A small-molecule ligand and the protein it binds are described below.
Small molecule (SMILES): Nc1nc2ncc(CO[P](=O)(O)OP(=O)(O)O)nc2c(=O)[nH]1

Sequence of chain 1.A:
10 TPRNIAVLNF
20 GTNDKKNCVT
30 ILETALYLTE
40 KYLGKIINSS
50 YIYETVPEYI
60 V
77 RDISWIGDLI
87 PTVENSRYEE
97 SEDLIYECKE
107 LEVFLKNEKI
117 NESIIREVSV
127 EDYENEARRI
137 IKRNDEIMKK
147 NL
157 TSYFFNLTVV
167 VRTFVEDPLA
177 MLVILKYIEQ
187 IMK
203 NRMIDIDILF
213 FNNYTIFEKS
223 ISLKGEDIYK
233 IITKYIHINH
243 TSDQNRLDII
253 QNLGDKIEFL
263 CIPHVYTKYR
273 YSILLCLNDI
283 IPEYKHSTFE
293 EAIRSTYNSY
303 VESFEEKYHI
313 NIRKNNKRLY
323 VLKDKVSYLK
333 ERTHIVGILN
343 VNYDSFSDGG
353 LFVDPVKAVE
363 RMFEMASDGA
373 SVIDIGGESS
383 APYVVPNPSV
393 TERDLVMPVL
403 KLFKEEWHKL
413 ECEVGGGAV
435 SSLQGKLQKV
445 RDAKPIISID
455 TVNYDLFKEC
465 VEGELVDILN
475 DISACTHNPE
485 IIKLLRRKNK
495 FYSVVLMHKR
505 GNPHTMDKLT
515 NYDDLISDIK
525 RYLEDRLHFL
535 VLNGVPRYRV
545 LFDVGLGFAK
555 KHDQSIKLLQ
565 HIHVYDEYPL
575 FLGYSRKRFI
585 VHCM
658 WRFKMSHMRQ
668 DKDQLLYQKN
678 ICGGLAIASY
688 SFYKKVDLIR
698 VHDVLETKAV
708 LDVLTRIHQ

Binding-site contacts:
Ligand atom O2P contacts residue ASN342 of chain 1.A at 3.1 Å (h-bond).
Ligand atom O5P contacts residue ALA383 of chain 1.A at 3.4 Å.
Ligand atom O4P contacts residue MG1 of chain 1.J at 2.2 Å.
Ligand atom N1 contacts residue PHE552 of chain 1.A at 3.5 Å.
Ligand atom N1 contacts residue LYS581 of chain 1.A at 3.3 Å (salt-bridge).
Ligand atom N4 contacts residue ARG697 of chain 1.A at 3.2 Å.
Ligand atom O3P contacts residue PHE348 of chain 1.A at 3.4 Å.
Ligand atom C8 contacts residue MET501 of chain 1.A at 3.5 Å (hydrophobic).
Ligand atom P2 contacts residue MG1 of chain 1.J at 3.3 Å.
Ligand atom O2P contacts residue ARG697 of chain 1.A at 2.9 Å (salt-bridge).
Ligand atom N7 contacts residue MET501 of chain 1.A at 3.2 Å (h-bond).
Ligand atom O4 contacts residue ARG697 of chain 1.A at 3.3 Å (salt-bridge).
Ligand atom C3 contacts residue ARG697 of chain 1.A at 3.1 Å.
Ligand atom O6P contacts residue MG1 of chain 1.J at 3.5 Å.
Ligand atom O6P contacts residue SER382 of chain 1.A at 3.0 Å (h-bond).
Ligand atom O5P contacts residue SER381 of chain 1.A at 2.5 Å (h-bond).
Ligand atom O1P contacts residue HIS699 of chain 1.A at 2.8 Å (h-bond).
Ligand atom N5 contacts residue ASN474 of chain 1.A at 3.2 Å (h-bond).
Ligand atom O8 contacts residue GLY577 of chain 1.A at 3.5 Å (h-bond).
Ligand atom O4P contacts residue ASN342 of chain 1.A at 2.6 Å (h-bond).
Ligand atom O8 contacts residue LYS581 of chain 1.A at 2.7 Å (salt-bridge).
Ligand atom N6 contacts residue PHE575 of chain 1.A at 3.4 Å.
Ligand atom O2P contacts residue MG1 of chain 1.J at 2.2 Å.
Ligand atom O4P contacts residue SER347 of chain 1.A at 2.8 Å (h-bond).
Ligand atom P2 contacts residue SER381 of chain 1.A at 3.5 Å.
Ligand atom O6P contacts residue PAB1 of chain 1.I at 3.6 Å (h-bond).
Ligand atom C11 contacts residue PAB1 of chain 1.I at 3.1 Å.
Ligand atom N6 contacts residue ASP547 of chain 1.A at 3.3 Å (salt-bridge).
Ligand atom N6 contacts residue ASN474 of chain 1.A at 2.9 Å (h-bond).
Ligand atom C2 contacts residue ARG697 of chain 1.A at 3.1 Å.
Ligand atom C6 contacts residue MET501 of chain 1.A at 3.6 Å (hydrophobic).
Ligand atom N4 contacts residue ASP454 of chain 1.A at 3.0 Å (salt-bridge).
Ligand atom C8 contacts residue LYS581 of chain 1.A at 3.6 Å.
Ligand atom P1 contacts residue MG1 of chain 1.J at 3.6 Å.
Ligand atom C3 contacts residue ASP454 of chain 1.A at 3.5 Å.
Ligand atom C10 contacts residue ARG697 of chain 1.A at 3.5 Å.
Ligand atom N1 contacts residue ARG697 of chain 1.A at 3.3 Å (salt-bridge).
Ligand atom N7 contacts residue ASP547 of chain 1.A at 3.1 Å (salt-bridge).
Ligand atom O5P contacts residue SER347 of chain 1.A at 3.6 Å (h-bond).
Ligand atom C9 contacts residue ARG697 of chain 1.A at 3.4 Å.